Binding-site contacts:
Ligand atom O7 contacts residue ASN124 of chain 1.A at 3.9 Å.
Ligand atom C2 contacts residue ASN124 of chain 1.A at 2.6 Å.
Ligand atom C5 contacts residue ASN124 of chain 1.A at 3.6 Å.
Ligand atom O7 contacts residue TYR92 of chain 1.A at 4.3 Å.
Ligand atom C4 contacts residue ASN124 of chain 1.A at 4.2 Å.
Ligand atom C8 contacts residue ARG121 of chain 1.A at 4.1 Å.
Ligand atom O5 contacts residue ASN124 of chain 1.A at 2.3 Å (h-bond).
Ligand atom C8 contacts residue ILE122 of chain 1.A at 3.7 Å (hydrophobic).
Ligand atom C7 contacts residue ASN124 of chain 1.A at 3.8 Å.
Ligand atom C7 contacts residue ARG121 of chain 1.A at 4.5 Å.
Ligand atom N2 contacts residue ASN124 of chain 1.A at 3.0 Å (h-bond).
Ligand atom C3 contacts residue ASN124 of chain 1.A at 3.9 Å.
Ligand atom O7 contacts residue ARG121 of chain 1.A at 3.4 Å (salt-bridge).
Ligand atom C1 contacts residue ASN124 of chain 1.A at 1.4 Å.

Sequence of chain 1.A:
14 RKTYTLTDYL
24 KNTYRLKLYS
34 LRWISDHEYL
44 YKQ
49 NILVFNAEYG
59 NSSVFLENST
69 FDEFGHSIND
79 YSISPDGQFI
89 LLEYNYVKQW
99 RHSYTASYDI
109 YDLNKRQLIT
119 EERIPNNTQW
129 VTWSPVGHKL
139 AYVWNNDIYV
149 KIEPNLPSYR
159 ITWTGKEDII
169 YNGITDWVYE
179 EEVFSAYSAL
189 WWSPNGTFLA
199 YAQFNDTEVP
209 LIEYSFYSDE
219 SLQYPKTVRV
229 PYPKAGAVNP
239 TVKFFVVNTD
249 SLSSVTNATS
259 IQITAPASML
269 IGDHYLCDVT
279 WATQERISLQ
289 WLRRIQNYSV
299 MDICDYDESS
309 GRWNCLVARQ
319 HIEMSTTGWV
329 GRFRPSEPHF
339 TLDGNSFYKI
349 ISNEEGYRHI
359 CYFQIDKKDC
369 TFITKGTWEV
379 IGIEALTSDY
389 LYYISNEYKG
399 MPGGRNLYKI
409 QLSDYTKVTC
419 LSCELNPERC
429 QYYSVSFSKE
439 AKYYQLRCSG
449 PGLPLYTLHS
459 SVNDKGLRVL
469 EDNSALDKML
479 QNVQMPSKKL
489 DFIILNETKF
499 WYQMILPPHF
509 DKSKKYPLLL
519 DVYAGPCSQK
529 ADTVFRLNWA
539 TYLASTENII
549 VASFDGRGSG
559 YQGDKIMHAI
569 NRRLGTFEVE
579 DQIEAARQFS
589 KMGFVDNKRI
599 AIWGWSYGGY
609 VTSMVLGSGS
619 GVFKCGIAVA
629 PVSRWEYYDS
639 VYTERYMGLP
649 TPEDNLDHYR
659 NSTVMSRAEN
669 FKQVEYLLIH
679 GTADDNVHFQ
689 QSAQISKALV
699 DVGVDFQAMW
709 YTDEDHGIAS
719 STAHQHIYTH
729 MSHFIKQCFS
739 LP

The protein below binds the small molecule below.
Small molecule (SMILES): CC(=O)N[C@H]1[C@H](O[C@H]2[C@H](O)[C@@H](NC(C)=O)CO[C@@H]2CO)O[C@H](CO)[C@@H](O)[C@@H]1O